Sequence of chain 1.K:
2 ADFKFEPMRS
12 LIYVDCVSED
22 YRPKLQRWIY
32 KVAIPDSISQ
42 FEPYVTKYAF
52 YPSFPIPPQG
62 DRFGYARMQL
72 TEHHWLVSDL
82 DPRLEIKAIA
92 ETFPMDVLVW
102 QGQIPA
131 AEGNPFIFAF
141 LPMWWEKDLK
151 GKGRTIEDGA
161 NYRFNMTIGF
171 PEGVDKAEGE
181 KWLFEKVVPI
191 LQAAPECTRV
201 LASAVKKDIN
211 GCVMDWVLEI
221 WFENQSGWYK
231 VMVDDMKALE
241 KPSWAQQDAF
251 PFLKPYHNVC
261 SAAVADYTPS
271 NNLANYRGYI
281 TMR

Binding-site contacts:
Ligand atom C15 contacts residue DQH1 of chain 1.DB at 3.0 Å.
Ligand atom C14 contacts residue HIS74 of chain 1.K at 3.8 Å.
Ligand atom C9 contacts residue TYR49 of chain 1.K at 3.5 Å (hydrophobic).
Ligand atom O30 contacts residue THR72 of chain 1.K at 3.2 Å (h-bond).
Ligand atom C19 contacts residue HIS74 of chain 1.K at 3.8 Å.
Ligand atom O27 contacts residue PHE42 of chain 1.K at 3.9 Å.
Ligand atom C18 contacts residue ASP80 of chain 1.K at 3.8 Å.
Ligand atom O29 contacts residue PHE136 of chain 1.K at 3.2 Å.
Ligand atom C14 contacts residue DQH1 of chain 1.DB at 3.9 Å.
Ligand atom C10 contacts residue TYR49 of chain 1.K at 3.5 Å (hydrophobic).
Ligand atom O23 contacts residue PHE138 of chain 1.K at 3.3 Å.
Ligand atom C10 contacts residue SER38 of chain 1.K at 3.3 Å.
Ligand atom O27 contacts residue SER38 of chain 1.K at 2.7 Å (h-bond).
Ligand atom O29 contacts residue PHE94 of chain 1.K at 3.9 Å.
Ligand atom O13 contacts residue THR72 of chain 1.K at 3.5 Å.
Ligand atom O13 contacts residue TYR49 of chain 1.K at 2.7 Å (h-bond).
Ligand atom C9 contacts residue THR72 of chain 1.K at 3.7 Å.
Ligand atom C1 contacts residue TRP29 of chain 1.K at 3.7 Å (hydrophobic).
Ligand atom O24 contacts residue ASP80 of chain 1.K at 3.1 Å (salt-bridge).
Ligand atom O24 contacts residue TRP76 of chain 1.K at 3.9 Å.
Ligand atom C11 contacts residue HIS74 of chain 1.K at 3.8 Å.
Ligand atom O27 contacts residue HIS74 of chain 1.K at 2.9 Å (h-bond).
Ligand atom O23 contacts residue ASP80 of chain 1.K at 2.9 Å (salt-bridge).
Ligand atom C15 contacts residue SER38 of chain 1.K at 3.4 Å.
Ligand atom O13 contacts residue PHE51 of chain 1.K at 3.2 Å.
Ligand atom C18 contacts residue DQH1 of chain 1.DB at 3.9 Å.
Ligand atom O23 contacts residue TRP76 of chain 1.K at 3.3 Å.
Ligand atom O30 contacts residue GLN70 of chain 1.K at 3.7 Å.
Ligand atom C1 contacts residue GLN102 of chain 1.K at 3.6 Å.
Ligand atom O29 contacts residue GLN102 of chain 1.K at 2.6 Å (h-bond).
Ligand atom O27 contacts residue TYR49 of chain 1.K at 2.9 Å (h-bond).
Ligand atom C18 contacts residue TRP76 of chain 1.K at 3.9 Å (hydrophobic).
Ligand atom C16 contacts residue PHE42 of chain 1.K at 3.8 Å (hydrophobic).
Ligand atom O12 contacts residue DQH1 of chain 1.DB at 3.5 Å.
Ligand atom O24 contacts residue DQH1 of chain 1.DB at 2.7 Å (h-bond).
Ligand atom C16 contacts residue DQH1 of chain 1.DB at 2.8 Å.
Ligand atom C17 contacts residue DQH1 of chain 1.DB at 2.9 Å.
Ligand atom C5 contacts residue PHE136 of chain 1.K at 3.8 Å (hydrophobic).
Ligand atom C17 contacts residue ASP80 of chain 1.K at 3.8 Å.
Ligand atom C6 contacts residue GLN102 of chain 1.K at 3.5 Å.

The protein below binds the small molecule below.
Small molecule (SMILES): O=C1c2c(O)cc(O)cc2O[C@H](c2ccc(O)c(O)c2)[C@H]1O